A protein and the small-molecule ligand that binds it are described below.
Small molecule (SMILES): CC(=O)N[C@@H]1[C@@H](O)[C@H](O)[C@@H](CO)O[C@H]1O

Sequence of chain 15.B:
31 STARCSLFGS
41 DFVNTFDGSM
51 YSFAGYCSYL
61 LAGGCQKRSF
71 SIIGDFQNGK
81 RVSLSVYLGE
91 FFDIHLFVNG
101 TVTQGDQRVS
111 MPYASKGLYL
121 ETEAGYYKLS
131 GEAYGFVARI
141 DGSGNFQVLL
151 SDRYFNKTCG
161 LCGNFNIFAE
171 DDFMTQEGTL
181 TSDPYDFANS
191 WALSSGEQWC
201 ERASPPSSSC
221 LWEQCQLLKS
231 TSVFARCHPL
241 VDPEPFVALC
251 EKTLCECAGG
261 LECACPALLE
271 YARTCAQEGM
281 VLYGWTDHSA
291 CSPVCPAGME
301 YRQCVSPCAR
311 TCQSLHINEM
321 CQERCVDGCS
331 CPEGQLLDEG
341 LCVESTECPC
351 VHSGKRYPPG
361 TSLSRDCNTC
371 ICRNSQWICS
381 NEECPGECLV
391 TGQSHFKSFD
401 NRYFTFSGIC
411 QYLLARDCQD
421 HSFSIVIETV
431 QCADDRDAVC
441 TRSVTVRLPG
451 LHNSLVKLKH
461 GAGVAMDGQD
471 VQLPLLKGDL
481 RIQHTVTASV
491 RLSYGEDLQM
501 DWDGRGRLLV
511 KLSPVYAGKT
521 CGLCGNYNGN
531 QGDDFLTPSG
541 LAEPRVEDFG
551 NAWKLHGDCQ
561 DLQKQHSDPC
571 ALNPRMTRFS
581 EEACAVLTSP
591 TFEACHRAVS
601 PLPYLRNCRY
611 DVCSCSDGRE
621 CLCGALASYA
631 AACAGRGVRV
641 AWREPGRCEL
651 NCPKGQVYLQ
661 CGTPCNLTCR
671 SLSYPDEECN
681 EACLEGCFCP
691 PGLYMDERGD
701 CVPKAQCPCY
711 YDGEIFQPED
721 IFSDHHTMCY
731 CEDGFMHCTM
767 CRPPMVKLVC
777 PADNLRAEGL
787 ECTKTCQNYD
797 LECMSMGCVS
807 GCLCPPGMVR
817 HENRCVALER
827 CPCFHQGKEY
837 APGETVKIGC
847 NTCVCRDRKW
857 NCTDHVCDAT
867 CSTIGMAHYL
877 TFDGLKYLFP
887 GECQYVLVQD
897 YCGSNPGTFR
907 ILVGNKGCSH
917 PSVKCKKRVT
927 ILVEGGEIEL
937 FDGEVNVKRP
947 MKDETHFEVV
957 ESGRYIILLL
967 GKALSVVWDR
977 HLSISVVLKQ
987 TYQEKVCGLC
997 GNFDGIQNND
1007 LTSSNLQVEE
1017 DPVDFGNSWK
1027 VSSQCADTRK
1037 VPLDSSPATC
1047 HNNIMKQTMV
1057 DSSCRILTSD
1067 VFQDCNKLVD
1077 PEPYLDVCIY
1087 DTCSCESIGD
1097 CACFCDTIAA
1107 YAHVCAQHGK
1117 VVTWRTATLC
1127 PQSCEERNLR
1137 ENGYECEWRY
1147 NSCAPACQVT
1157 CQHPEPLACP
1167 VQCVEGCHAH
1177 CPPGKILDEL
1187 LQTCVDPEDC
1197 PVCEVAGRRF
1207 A

Binding-site contacts:
Ligand atom C7 contacts residue ASN857 of chain 15.B at 3.2 Å.
Ligand atom N2 contacts residue ASN857 of chain 15.B at 2.9 Å (h-bond).
Ligand atom C5 contacts residue ASN857 of chain 15.B at 3.7 Å.
Ligand atom C1 contacts residue ASN857 of chain 15.B at 1.4 Å.
Ligand atom C4 contacts residue ASN857 of chain 15.B at 4.2 Å.
Ligand atom O7 contacts residue ASN857 of chain 15.B at 3.1 Å (h-bond).
Ligand atom C2 contacts residue ASN857 of chain 15.B at 2.5 Å.
Ligand atom O5 contacts residue ASN857 of chain 15.B at 2.4 Å (h-bond).
Ligand atom C8 contacts residue ASN857 of chain 15.B at 4.2 Å.
Ligand atom C3 contacts residue ASN857 of chain 15.B at 3.8 Å.